The protein below binds the small molecule below.
Small molecule (SMILES): CC(=O)N[C@@H]1[C@@H](O)[C@H](O)[C@@H](CO)O[C@H]1O

Sequence of chain 1.B:
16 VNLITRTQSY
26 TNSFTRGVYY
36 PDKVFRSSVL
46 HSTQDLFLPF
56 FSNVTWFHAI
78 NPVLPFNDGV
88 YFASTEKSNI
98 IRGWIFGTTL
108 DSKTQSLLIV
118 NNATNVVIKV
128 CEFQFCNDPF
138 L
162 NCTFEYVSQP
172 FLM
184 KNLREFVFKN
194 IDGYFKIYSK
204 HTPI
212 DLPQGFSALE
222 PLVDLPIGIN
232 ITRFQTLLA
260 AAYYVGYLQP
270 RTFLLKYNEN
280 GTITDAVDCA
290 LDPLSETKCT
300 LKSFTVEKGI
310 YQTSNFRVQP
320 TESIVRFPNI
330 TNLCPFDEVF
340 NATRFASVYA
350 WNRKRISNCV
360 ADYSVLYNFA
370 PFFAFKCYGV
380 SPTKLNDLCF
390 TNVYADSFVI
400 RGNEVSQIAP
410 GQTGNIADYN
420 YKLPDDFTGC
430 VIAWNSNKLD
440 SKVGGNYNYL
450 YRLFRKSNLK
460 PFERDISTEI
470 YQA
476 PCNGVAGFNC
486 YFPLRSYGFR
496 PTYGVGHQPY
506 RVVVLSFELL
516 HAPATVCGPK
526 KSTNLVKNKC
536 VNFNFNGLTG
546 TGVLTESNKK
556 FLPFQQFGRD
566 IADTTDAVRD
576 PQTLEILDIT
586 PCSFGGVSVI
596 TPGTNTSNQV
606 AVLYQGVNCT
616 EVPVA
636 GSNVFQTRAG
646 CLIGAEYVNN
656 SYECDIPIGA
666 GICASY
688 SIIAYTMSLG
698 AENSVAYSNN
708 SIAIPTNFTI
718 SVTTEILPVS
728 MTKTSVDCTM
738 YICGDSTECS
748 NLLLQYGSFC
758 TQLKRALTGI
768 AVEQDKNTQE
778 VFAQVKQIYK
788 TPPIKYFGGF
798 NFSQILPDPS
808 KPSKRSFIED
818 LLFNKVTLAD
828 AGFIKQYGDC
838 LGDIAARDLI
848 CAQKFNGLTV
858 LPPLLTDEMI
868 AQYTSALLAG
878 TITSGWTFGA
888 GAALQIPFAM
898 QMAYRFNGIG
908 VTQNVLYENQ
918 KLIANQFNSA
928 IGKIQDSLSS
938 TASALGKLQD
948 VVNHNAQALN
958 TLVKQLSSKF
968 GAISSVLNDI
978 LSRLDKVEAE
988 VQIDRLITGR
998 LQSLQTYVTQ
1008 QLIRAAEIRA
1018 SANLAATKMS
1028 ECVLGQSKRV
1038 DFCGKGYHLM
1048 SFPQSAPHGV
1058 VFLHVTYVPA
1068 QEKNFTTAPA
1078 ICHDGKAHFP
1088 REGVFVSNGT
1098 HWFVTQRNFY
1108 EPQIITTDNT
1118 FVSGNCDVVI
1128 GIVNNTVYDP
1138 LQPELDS

Binding-site contacts:
Ligand atom C5 contacts residue SER800 of chain 1.B at 3.8 Å.
Ligand atom O5 contacts residue ASN798 of chain 1.B at 2.4 Å (h-bond).
Ligand atom C3 contacts residue ASN798 of chain 1.B at 3.8 Å.
Ligand atom O7 contacts residue ASN798 of chain 1.B at 3.2 Å (h-bond).
Ligand atom N2 contacts residue ASN798 of chain 1.B at 2.9 Å (h-bond).
Ligand atom C5 contacts residue GLN801 of chain 1.B at 4.1 Å.
Ligand atom O6 contacts residue GLN801 of chain 1.B at 2.6 Å (h-bond).
Ligand atom O4 contacts residue GLN801 of chain 1.B at 4.4 Å.
Ligand atom C8 contacts residue LYS792 of chain 1.B at 4.0 Å.
Ligand atom C2 contacts residue ASN798 of chain 1.B at 2.4 Å.
Ligand atom C8 contacts residue ASN798 of chain 1.B at 4.4 Å.
Ligand atom C1 contacts residue SER800 of chain 1.B at 4.3 Å.
Ligand atom C6 contacts residue GLN801 of chain 1.B at 3.8 Å.
Ligand atom C7 contacts residue ASN798 of chain 1.B at 3.2 Å.
Ligand atom C4 contacts residue ASN798 of chain 1.B at 4.2 Å.
Ligand atom C5 contacts residue ASN798 of chain 1.B at 3.7 Å.
Ligand atom C3 contacts residue SER800 of chain 1.B at 3.9 Å.
Ligand atom C4 contacts residue SER800 of chain 1.B at 4.2 Å.
Ligand atom C1 contacts residue ASN798 of chain 1.B at 1.4 Å.
Ligand atom O4 contacts residue SER800 of chain 1.B at 4.1 Å.